Binding-site contacts:
Ligand atom N4 contacts residue HIS71 of chain 23.A at 3.0 Å (h-bond).
Ligand atom C7 contacts residue GLU19 of chain 23.A at 3.4 Å.
Ligand atom O13 contacts residue 5LD1 of chain 18.E at 0.7 Å (h-bond).
Ligand atom O12 contacts residue ARG97 of chain 18.A at 2.8 Å (salt-bridge).
Ligand atom N4 contacts residue GLU75 of chain 23.A at 3.1 Å (salt-bridge).
Ligand atom O11 contacts residue LYS199 of chain 18.A at 2.6 Å (salt-bridge).
Ligand atom N2 contacts residue MN1 of chain 18.B at 3.3 Å.
Ligand atom N1 contacts residue 5LD1 of chain 18.E at 0.4 Å (h-bond).
Ligand atom C5 contacts residue MN1 of chain 18.B at 3.3 Å.
Ligand atom O12 contacts residue SER197 of chain 18.A at 2.6 Å (h-bond).
Ligand atom O13 contacts residue GLU19 of chain 23.A at 2.7 Å (salt-bridge).
Ligand atom C3 contacts residue MN1 of chain 18.C at 3.2 Å.
Ligand atom N4 contacts residue HIS168 of chain 17.A at 3.3 Å (h-bond).
Ligand atom N1 contacts residue GLU171 of chain 17.A at 3.1 Å (salt-bridge).
Ligand atom N4 contacts residue MN1 of chain 18.C at 2.2 Å.
Ligand atom N1 contacts residue MN1 of chain 18.B at 2.2 Å.
Ligand atom O10 contacts residue 5LD1 of chain 18.E at 0.5 Å (h-bond).
Ligand atom C6 contacts residue GLU171 of chain 17.A at 3.2 Å.
Ligand atom O11 contacts residue 5LD1 of chain 18.E at 0.1 Å (h-bond).
Ligand atom O12 contacts residue 5LD1 of chain 18.E at 0.3 Å (h-bond).
Ligand atom N1 contacts residue HIS167 of chain 17.A at 3.1 Å (h-bond).
Ligand atom C3 contacts residue 5LD1 of chain 18.E at 0.6 Å.
Ligand atom N1 contacts residue HIS72 of chain 23.A at 3.3 Å (h-bond).
Ligand atom C5 contacts residue 5LD1 of chain 18.E at 0.3 Å.
Ligand atom O10 contacts residue ARG97 of chain 18.A at 2.8 Å (salt-bridge).
Ligand atom P9 contacts residue 5LD1 of chain 18.E at 0.2 Å.
Ligand atom O10 contacts residue LYS175 of chain 17.A at 2.8 Å (salt-bridge).
Ligand atom O13 contacts residue MN1 of chain 18.B at 2.4 Å.
Ligand atom C8 contacts residue 5LD1 of chain 18.E at 0.3 Å.
Ligand atom C5 contacts residue HIS71 of chain 23.A at 3.1 Å.
Ligand atom N4 contacts residue 5LD1 of chain 18.E at 0.1 Å (h-bond).
Ligand atom O13 contacts residue GLU171 of chain 17.A at 3.4 Å (salt-bridge).
Ligand atom C5 contacts residue HIS167 of chain 17.A at 3.3 Å.
Ligand atom N2 contacts residue 5LD1 of chain 18.E at 0.8 Å (h-bond).
Ligand atom C6 contacts residue 5LD1 of chain 18.E at 1.4 Å.
Ligand atom O10 contacts residue ARG119 of chain 18.A at 3.0 Å (salt-bridge).
Ligand atom C7 contacts residue 5LD1 of chain 18.E at 0.5 Å.
Ligand atom O13 contacts residue HIS72 of chain 23.A at 3.2 Å (h-bond).
Ligand atom C5 contacts residue MN1 of chain 18.C at 3.2 Å.
Ligand atom O11 contacts residue ARG119 of chain 18.A at 2.9 Å (salt-bridge).

The protein below binds the small molecule below.
Small molecule (SMILES): O=P(O)(O)C[C@@H](O)Cn1cncn1

Sequence of chain 18.A:
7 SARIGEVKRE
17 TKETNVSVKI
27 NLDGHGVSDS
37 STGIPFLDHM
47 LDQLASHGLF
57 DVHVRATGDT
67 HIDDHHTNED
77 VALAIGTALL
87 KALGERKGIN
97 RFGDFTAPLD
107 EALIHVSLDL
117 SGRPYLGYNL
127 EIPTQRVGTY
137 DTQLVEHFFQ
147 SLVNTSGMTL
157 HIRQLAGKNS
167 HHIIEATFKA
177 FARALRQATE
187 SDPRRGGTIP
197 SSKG

Sequence of chain 17.A:
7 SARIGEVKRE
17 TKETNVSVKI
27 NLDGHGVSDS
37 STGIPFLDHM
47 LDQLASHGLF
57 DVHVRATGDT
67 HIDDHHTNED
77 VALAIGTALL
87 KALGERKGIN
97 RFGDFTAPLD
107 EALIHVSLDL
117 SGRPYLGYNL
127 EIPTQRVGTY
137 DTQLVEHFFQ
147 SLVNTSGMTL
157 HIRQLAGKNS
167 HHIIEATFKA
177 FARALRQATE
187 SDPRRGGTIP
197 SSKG

Sequence of chain 23.A:
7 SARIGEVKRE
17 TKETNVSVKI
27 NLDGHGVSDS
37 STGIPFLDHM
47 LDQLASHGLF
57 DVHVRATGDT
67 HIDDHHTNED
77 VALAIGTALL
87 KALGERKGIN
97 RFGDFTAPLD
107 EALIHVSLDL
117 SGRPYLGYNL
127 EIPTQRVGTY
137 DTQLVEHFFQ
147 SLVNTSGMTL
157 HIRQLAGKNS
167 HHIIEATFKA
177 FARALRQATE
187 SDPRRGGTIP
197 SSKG